Sequence of chain 1.B:
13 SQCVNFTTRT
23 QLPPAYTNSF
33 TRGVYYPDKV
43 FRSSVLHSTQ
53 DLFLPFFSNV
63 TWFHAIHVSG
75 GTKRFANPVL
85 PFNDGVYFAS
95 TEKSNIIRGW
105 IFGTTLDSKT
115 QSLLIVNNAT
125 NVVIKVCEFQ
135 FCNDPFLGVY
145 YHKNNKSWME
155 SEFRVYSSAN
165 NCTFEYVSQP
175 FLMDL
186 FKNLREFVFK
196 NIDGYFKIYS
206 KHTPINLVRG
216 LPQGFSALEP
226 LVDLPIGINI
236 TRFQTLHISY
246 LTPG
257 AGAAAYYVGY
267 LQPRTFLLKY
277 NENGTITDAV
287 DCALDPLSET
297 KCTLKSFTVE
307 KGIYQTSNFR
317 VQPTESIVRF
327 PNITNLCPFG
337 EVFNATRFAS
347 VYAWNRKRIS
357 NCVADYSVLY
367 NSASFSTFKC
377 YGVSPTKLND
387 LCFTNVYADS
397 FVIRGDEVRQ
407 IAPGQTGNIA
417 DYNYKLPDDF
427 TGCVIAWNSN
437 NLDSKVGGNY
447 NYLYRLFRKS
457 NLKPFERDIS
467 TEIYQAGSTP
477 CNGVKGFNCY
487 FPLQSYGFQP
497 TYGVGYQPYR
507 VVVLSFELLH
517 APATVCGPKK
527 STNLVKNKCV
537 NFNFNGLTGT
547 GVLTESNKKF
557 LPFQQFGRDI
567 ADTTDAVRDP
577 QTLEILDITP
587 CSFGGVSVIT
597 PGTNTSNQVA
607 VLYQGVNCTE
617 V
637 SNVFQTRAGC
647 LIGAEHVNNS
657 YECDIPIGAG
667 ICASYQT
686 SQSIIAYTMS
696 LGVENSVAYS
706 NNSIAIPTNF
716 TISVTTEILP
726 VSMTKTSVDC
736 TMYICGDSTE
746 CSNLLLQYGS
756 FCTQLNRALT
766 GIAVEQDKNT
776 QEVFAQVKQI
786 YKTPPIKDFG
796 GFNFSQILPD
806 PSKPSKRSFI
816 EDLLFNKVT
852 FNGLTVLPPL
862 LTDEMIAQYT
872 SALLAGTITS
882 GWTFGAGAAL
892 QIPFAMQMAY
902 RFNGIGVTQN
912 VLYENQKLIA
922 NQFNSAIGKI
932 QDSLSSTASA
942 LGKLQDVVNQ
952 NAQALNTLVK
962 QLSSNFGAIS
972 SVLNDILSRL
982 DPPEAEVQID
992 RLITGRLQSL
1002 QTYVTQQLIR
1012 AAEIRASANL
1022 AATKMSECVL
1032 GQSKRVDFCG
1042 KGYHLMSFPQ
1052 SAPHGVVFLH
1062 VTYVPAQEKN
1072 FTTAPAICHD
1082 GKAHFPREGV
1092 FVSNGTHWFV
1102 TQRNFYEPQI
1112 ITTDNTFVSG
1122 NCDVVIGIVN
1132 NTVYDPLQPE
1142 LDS

This protein binds this small molecule.
Small molecule (SMILES): CC(=O)N[C@@H]1[C@@H](O)[C@H](O)[C@@H](CO)O[C@H]1O

Binding-site contacts:
Ligand atom C7 contacts residue ASN279 of chain 1.C at 3.2 Å.
Ligand atom C6 contacts residue LYS555 of chain 1.B at 3.8 Å.
Ligand atom O7 contacts residue ASN279 of chain 1.C at 3.1 Å (h-bond).
Ligand atom C5 contacts residue ASN279 of chain 1.C at 3.7 Å.
Ligand atom C3 contacts residue ASN279 of chain 1.C at 3.8 Å.
Ligand atom O5 contacts residue ASN279 of chain 1.C at 2.4 Å (h-bond).
Ligand atom C2 contacts residue ASN279 of chain 1.C at 2.5 Å.
Ligand atom C4 contacts residue ASN279 of chain 1.C at 4.2 Å.
Ligand atom O5 contacts residue LYS555 of chain 1.B at 4.4 Å.
Ligand atom C8 contacts residue GLU278 of chain 1.C at 4.4 Å.
Ligand atom C1 contacts residue ASN279 of chain 1.C at 1.4 Å.
Ligand atom C8 contacts residue ASN279 of chain 1.C at 3.8 Å.
Ligand atom N2 contacts residue ASN279 of chain 1.C at 2.9 Å (h-bond).
Ligand atom O6 contacts residue LYS555 of chain 1.B at 3.1 Å (salt-bridge).

Sequence of chain 1.C:
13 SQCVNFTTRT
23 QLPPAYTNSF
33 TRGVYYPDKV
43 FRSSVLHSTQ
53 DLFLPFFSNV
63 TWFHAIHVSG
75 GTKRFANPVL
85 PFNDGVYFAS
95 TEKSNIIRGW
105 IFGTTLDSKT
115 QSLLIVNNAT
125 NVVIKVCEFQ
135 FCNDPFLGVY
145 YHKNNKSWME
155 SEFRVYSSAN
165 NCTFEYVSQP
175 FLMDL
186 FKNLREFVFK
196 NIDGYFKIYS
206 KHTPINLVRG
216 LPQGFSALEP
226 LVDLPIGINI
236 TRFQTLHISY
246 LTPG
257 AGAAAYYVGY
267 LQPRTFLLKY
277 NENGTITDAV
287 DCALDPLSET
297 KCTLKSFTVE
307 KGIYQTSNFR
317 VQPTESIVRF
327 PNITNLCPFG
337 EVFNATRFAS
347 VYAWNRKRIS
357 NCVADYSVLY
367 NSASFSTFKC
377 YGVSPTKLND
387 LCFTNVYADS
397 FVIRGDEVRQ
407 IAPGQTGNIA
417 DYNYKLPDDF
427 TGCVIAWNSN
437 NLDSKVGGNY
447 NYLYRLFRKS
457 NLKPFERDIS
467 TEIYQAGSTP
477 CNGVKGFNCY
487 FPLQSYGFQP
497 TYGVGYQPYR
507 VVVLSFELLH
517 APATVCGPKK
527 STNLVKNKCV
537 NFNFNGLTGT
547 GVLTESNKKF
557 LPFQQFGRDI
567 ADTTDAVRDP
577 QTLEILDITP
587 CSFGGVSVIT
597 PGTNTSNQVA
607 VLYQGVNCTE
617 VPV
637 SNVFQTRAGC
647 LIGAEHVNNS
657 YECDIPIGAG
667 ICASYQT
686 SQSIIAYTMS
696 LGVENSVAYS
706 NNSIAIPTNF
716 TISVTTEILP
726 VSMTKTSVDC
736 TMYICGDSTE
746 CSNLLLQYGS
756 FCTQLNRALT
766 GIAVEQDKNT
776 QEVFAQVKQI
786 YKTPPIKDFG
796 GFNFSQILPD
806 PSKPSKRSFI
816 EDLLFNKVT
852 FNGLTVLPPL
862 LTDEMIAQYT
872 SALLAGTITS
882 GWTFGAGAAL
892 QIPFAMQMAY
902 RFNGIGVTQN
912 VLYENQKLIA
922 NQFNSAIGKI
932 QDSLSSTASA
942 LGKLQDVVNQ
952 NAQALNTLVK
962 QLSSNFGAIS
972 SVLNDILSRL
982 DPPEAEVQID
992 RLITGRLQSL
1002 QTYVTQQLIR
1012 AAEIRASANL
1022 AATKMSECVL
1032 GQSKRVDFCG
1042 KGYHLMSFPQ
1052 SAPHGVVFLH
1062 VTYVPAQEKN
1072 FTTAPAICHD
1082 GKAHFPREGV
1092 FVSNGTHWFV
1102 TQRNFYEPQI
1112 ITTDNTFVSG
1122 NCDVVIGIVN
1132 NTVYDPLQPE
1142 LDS